Sequence of chain 38.D:
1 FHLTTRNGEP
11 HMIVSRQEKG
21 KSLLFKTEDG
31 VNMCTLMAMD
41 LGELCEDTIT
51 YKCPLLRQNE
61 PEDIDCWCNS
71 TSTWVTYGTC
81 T

The small molecule below binds the protein below.
Small molecule (SMILES): OC[C@H]1O[C@@H](O)[C@@H](O)[C@@H](O)[C@@H]1O

Binding-site contacts:
Ligand atom O4 contacts residue BMA1 of chain 38.V at 4.0 Å.
Ligand atom C4 contacts residue BMA1 of chain 38.V at 3.6 Å.
Ligand atom C3 contacts residue NAG1 of chain 38.T at 4.1 Å.
Ligand atom C2 contacts residue NAG1 of chain 38.T at 2.9 Å.
Ligand atom O6 contacts residue NAG1 of chain 38.T at 4.5 Å.
Ligand atom O2 contacts residue NAG1 of chain 38.T at 3.4 Å (h-bond).
Ligand atom C2 contacts residue HIS2 of chain 38.D at 4.5 Å.
Ligand atom C5 contacts residue NAG1 of chain 38.T at 3.8 Å.
Ligand atom O2 contacts residue HIS2 of chain 38.D at 3.4 Å (h-bond).
Ligand atom O5 contacts residue NAG1 of chain 38.T at 2.5 Å (h-bond).
Ligand atom C1 contacts residue NAG1 of chain 38.T at 1.7 Å.
Ligand atom O2 contacts residue BMA1 of chain 38.V at 3.0 Å (h-bond).
Ligand atom O3 contacts residue BMA1 of chain 38.V at 1.1 Å.
Ligand atom C3 contacts residue BMA1 of chain 38.V at 2.5 Å.
Ligand atom C2 contacts residue BMA1 of chain 38.V at 3.2 Å.